Sequence of chain 1.C:
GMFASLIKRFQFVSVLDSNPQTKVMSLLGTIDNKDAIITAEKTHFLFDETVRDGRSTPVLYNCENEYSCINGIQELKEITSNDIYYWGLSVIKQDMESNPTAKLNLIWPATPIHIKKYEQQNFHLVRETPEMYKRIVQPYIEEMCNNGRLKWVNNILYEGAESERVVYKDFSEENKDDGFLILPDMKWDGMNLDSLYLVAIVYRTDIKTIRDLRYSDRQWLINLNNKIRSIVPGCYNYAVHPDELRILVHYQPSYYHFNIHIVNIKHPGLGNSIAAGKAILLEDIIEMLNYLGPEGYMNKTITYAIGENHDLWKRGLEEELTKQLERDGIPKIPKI

A protein and the small-molecule ligand that binds it are described below.
Small molecule (SMILES): Nc1nc2c(ncn2[C@H]2O[C@@H](COP(=O)(O)O)[C@H](O)[C@@H]2O)c(=O)[nH]1

Binding-site contacts:
Ligand atom N7 contacts residue TYR122 of chain 1.C at 4.0 Å.
Ligand atom C5' contacts residue M7G1 of chain 1.L at 2.8 Å.
Ligand atom N2 contacts residue LEU274 of chain 1.C at 3.1 Å.
Ligand atom C8 contacts residue TYR122 of chain 1.C at 3.1 Å (hydrophobic).
Ligand atom O6 contacts residue ASN109 of chain 1.C at 3.1 Å (h-bond).
Ligand atom N9 contacts residue TYR122 of chain 1.C at 3.9 Å.
Ligand atom O6 contacts residue GLU41 of chain 1.C at 3.9 Å.
Ligand atom P contacts residue SER258 of chain 1.C at 3.4 Å.
Ligand atom OP2 contacts residue TYR259 of chain 1.C at 3.6 Å.
Ligand atom O6 contacts residue LYS107 of chain 1.C at 3.3 Å (salt-bridge).
Ligand atom C4' contacts residue U1 of chain 1.I at 3.1 Å.
Ligand atom O4' contacts residue TYR122 of chain 1.C at 3.5 Å (h-bond).
Ligand atom C2' contacts residue U1 of chain 1.I at 4.0 Å.
Ligand atom N3 contacts residue LEU274 of chain 1.C at 3.9 Å.
Ligand atom N1 contacts residue GLU41 of chain 1.C at 3.0 Å (salt-bridge).
Ligand atom OP1 contacts residue SER258 of chain 1.C at 2.1 Å (h-bond).
Ligand atom C5' contacts residue U1 of chain 1.I at 3.6 Å.
Ligand atom O5' contacts residue M7G1 of chain 1.L at 2.6 Å (h-bond).
Ligand atom P contacts residue M7G1 of chain 1.L at 1.6 Å.
Ligand atom C8 contacts residue ASN109 of chain 1.C at 3.6 Å.
Ligand atom N7 contacts residue ASN109 of chain 1.C at 2.5 Å (h-bond).
Ligand atom C6 contacts residue ASN109 of chain 1.C at 3.6 Å.
Ligand atom OP2 contacts residue SER258 of chain 1.C at 3.5 Å.
Ligand atom C6 contacts residue LYS107 of chain 1.C at 4.1 Å.
Ligand atom N2 contacts residue GLU41 of chain 1.C at 3.7 Å.
Ligand atom C2 contacts residue GLU41 of chain 1.C at 3.7 Å.
Ligand atom C6 contacts residue THR39 of chain 1.C at 4.0 Å.
Ligand atom OP2 contacts residue LYS121 of chain 1.C at 3.3 Å (salt-bridge).
Ligand atom OP2 contacts residue M7G1 of chain 1.L at 2.7 Å (h-bond).
Ligand atom C5 contacts residue ASN109 of chain 1.C at 3.2 Å.
Ligand atom N2 contacts residue VAL24 of chain 1.C at 3.9 Å.
Ligand atom C3' contacts residue U1 of chain 1.I at 2.7 Å.
Ligand atom C5' contacts residue LYS191 of chain 1.C at 3.8 Å.
Ligand atom C2 contacts residue LEU274 of chain 1.C at 3.7 Å (hydrophobic).
Ligand atom P contacts residue LYS121 of chain 1.C at 3.7 Å.
Ligand atom OP1 contacts residue LYS121 of chain 1.C at 3.0 Å (salt-bridge).
Ligand atom OP1 contacts residue M7G1 of chain 1.L at 2.5 Å (h-bond).
Ligand atom O6 contacts residue THR39 of chain 1.C at 4.0 Å.
Ligand atom O3' contacts residue U1 of chain 1.I at 1.6 Å.
Ligand atom C6 contacts residue GLU41 of chain 1.C at 3.8 Å.